Binding-site contacts:
Ligand atom O17 contacts residue ARG93 of chain 1.A at 2.9 Å (salt-bridge).
Ligand atom O19 contacts residue GLU190 of chain 1.A at 3.1 Å (salt-bridge).
Ligand atom O20 contacts residue GLU190 of chain 1.A at 3.3 Å (salt-bridge).
Ligand atom O16 contacts residue THR88 of chain 1.A at 2.9 Å (h-bond).
Ligand atom N14 contacts residue LEU135 of chain 1.A at 3.6 Å.
Ligand atom O16 contacts residue PRO86 of chain 1.A at 3.7 Å.
Ligand atom C01 contacts residue ARG93 of chain 1.A at 3.4 Å.
Ligand atom N14 contacts residue GLU190 of chain 1.A at 3.9 Å.
Ligand atom C03 contacts residue TYR58 of chain 1.A at 3.5 Å (hydrophobic).
Ligand atom O16 contacts residue SER139 of chain 1.A at 3.9 Å.
Ligand atom O19 contacts residue LEU189 of chain 1.A at 3.6 Å.
Ligand atom O17 contacts residue GLY138 of chain 1.A at 3.4 Å.
Ligand atom O17 contacts residue TYR58 of chain 1.A at 3.6 Å.
Ligand atom O18 contacts residue GLY138 of chain 1.A at 3.4 Å.
Ligand atom C02 contacts residue SER139 of chain 1.A at 3.4 Å.
Ligand atom C02 contacts residue GLU190 of chain 1.A at 3.4 Å.
Ligand atom C04 contacts residue THR140 of chain 1.A at 3.5 Å.
Ligand atom O19 contacts residue MET193 of chain 1.A at 3.8 Å.
Ligand atom O18 contacts residue SER139 of chain 1.A at 3.3 Å (h-bond).
Ligand atom C01 contacts residue THR88 of chain 1.A at 3.6 Å.
Ligand atom C05 contacts residue GLU190 of chain 1.A at 3.5 Å.
Ligand atom O17 contacts residue SER139 of chain 1.A at 2.8 Å (h-bond).
Ligand atom C04 contacts residue LEU135 of chain 1.A at 3.9 Å (hydrophobic).
Ligand atom N15 contacts residue GLU190 of chain 1.A at 3.8 Å.
Ligand atom C01 contacts residue SER139 of chain 1.A at 3.3 Å.
Ligand atom C02 contacts residue PRO86 of chain 1.A at 4.1 Å (hydrophobic).
Ligand atom C01 contacts residue TYR58 of chain 1.A at 3.6 Å (hydrophobic).
Ligand atom O20 contacts residue MET193 of chain 1.A at 3.5 Å.
Ligand atom O18 contacts residue THR140 of chain 1.A at 3.2 Å (h-bond).
Ligand atom O16 contacts residue LEU87 of chain 1.A at 3.7 Å.
Ligand atom NP3 contacts residue THR88 of chain 1.A at 2.9 Å (h-bond).
Ligand atom O16 contacts residue ARG93 of chain 1.A at 2.8 Å (salt-bridge).
Ligand atom C02 contacts residue THR88 of chain 1.A at 3.4 Å.
Ligand atom N15 contacts residue THR140 of chain 1.A at 3.0 Å (h-bond).
Ligand atom NP3 contacts residue TYR58 of chain 1.A at 3.9 Å.
Ligand atom NP3 contacts residue GLU190 of chain 1.A at 2.8 Å (salt-bridge).
Ligand atom NP3 contacts residue TYR217 of chain 1.A at 3.8 Å.
Ligand atom O16 contacts residue TYR58 of chain 1.A at 3.5 Å.
Ligand atom NP3 contacts residue PRO86 of chain 1.A at 2.8 Å (h-bond).
Ligand atom C02 contacts residue TYR58 of chain 1.A at 4.0 Å (hydrophobic).

Sequence of chain 1.A:
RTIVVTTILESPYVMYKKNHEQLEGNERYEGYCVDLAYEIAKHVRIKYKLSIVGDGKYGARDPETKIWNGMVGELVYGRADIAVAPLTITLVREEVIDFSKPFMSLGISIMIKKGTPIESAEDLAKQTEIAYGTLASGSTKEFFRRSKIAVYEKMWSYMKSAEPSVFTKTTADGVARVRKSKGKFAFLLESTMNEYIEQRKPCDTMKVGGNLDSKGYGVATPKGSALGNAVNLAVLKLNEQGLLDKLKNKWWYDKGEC

A protein and the small-molecule ligand that binds it are described below.
Small molecule (SMILES): N[C@@H](Cn1oc(=O)[nH]c1=O)C(=O)O